Sequence of chain 1.C:
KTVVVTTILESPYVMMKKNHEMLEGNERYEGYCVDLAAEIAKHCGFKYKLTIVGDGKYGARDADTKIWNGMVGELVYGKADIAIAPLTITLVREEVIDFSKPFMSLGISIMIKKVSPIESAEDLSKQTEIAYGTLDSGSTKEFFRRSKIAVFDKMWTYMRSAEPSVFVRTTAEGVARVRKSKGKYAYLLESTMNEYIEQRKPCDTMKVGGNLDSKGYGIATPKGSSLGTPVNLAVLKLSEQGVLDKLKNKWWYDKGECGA

Binding-site contacts:
Ligand atom OXT contacts residue ARG506 of chain 1.C at 2.9 Å (salt-bridge).
Ligand atom CA contacts residue TYR471 of chain 1.C at 4.1 Å (hydrophobic).
Ligand atom CG contacts residue GLU726 of chain 1.C at 3.6 Å.
Ligand atom N contacts residue GLU726 of chain 1.C at 4.2 Å.
Ligand atom CD contacts residue GLU726 of chain 1.C at 3.4 Å.
Ligand atom OXT contacts residue SER675 of chain 1.C at 2.9 Å (h-bond).
Ligand atom N contacts residue THR501 of chain 1.C at 3.9 Å.
Ligand atom OE2 contacts residue THR676 of chain 1.C at 2.3 Å (h-bond).
Ligand atom OXT contacts residue GLY674 of chain 1.C at 3.8 Å.
Ligand atom OE1 contacts residue LEU671 of chain 1.C at 3.8 Å.
Ligand atom O contacts residue PRO499 of chain 1.C at 3.3 Å (h-bond).
Ligand atom OE2 contacts residue GLU726 of chain 1.C at 3.0 Å (salt-bridge).
Ligand atom OXT contacts residue TYR471 of chain 1.C at 4.1 Å.
Ligand atom C contacts residue TYR471 of chain 1.C at 3.8 Å (hydrophobic).
Ligand atom CG contacts residue LEU671 of chain 1.C at 4.1 Å (hydrophobic).
Ligand atom OE1 contacts residue THR676 of chain 1.C at 3.3 Å (h-bond).
Ligand atom CB contacts residue GLY674 of chain 1.C at 4.0 Å.
Ligand atom N contacts residue TYR753 of chain 1.C at 4.0 Å.
Ligand atom CA contacts residue PRO499 of chain 1.C at 4.0 Å (hydrophobic).
Ligand atom CB contacts residue TYR471 of chain 1.C at 3.5 Å (hydrophobic).
Ligand atom OE2 contacts residue SER675 of chain 1.C at 3.6 Å.
Ligand atom CG contacts residue TYR471 of chain 1.C at 4.1 Å (hydrophobic).
Ligand atom C contacts residue ARG506 of chain 1.C at 3.6 Å.
Ligand atom N contacts residue MET729 of chain 1.C at 4.0 Å.
Ligand atom C contacts residue THR501 of chain 1.C at 3.2 Å.
Ligand atom CA contacts residue THR501 of chain 1.C at 3.3 Å.
Ligand atom O contacts residue THR501 of chain 1.C at 3.2 Å (h-bond).
Ligand atom N contacts residue PRO499 of chain 1.C at 3.0 Å (h-bond).
Ligand atom CB contacts residue GLU726 of chain 1.C at 4.2 Å.
Ligand atom C contacts residue SER675 of chain 1.C at 4.0 Å.
Ligand atom O contacts residue TYR471 of chain 1.C at 3.5 Å.
Ligand atom O contacts residue ARG506 of chain 1.C at 3.5 Å (salt-bridge).
Ligand atom CA contacts residue GLU726 of chain 1.C at 3.9 Å.
Ligand atom O contacts residue LEU500 of chain 1.C at 3.4 Å.
Ligand atom OXT contacts residue THR501 of chain 1.C at 3.5 Å (h-bond).
Ligand atom CB contacts residue SER675 of chain 1.C at 4.0 Å.
Ligand atom N contacts residue TYR471 of chain 1.C at 3.4 Å.
Ligand atom CD contacts residue LEU671 of chain 1.C at 4.3 Å (hydrophobic).
Ligand atom C contacts residue PRO499 of chain 1.C at 4.0 Å (hydrophobic).
Ligand atom CD contacts residue THR676 of chain 1.C at 3.1 Å.

The small molecule below binds the protein below.
Small molecule (SMILES): N[C@@H](CCC(=O)O)C(=O)O